Binding-site contacts:
Ligand atom C5 contacts residue ASN120 of chain 1.A at 3.7 Å.
Ligand atom C2 contacts residue ASN120 of chain 1.A at 2.5 Å.
Ligand atom O7 contacts residue ILE100 of chain 1.A at 3.6 Å.
Ligand atom N2 contacts residue PHE119 of chain 1.A at 4.3 Å.
Ligand atom C8 contacts residue LYS131 of chain 1.A at 4.2 Å.
Ligand atom C8 contacts residue ILE100 of chain 1.A at 4.2 Å (hydrophobic).
Ligand atom O7 contacts residue PHE119 of chain 1.A at 3.5 Å.
Ligand atom C7 contacts residue ASN120 of chain 1.A at 3.6 Å.
Ligand atom C3 contacts residue ASN120 of chain 1.A at 3.8 Å.
Ligand atom C8 contacts residue PHE119 of chain 1.A at 3.4 Å (hydrophobic).
Ligand atom C4 contacts residue ASN120 of chain 1.A at 4.3 Å.
Ligand atom C7 contacts residue SER118 of chain 1.A at 4.2 Å.
Ligand atom O7 contacts residue ASN120 of chain 1.A at 3.7 Å.
Ligand atom O5 contacts residue ASN120 of chain 1.A at 2.3 Å (h-bond).
Ligand atom N2 contacts residue ASN120 of chain 1.A at 3.0 Å (h-bond).
Ligand atom O7 contacts residue SER118 of chain 1.A at 3.9 Å.
Ligand atom C7 contacts residue PHE119 of chain 1.A at 3.7 Å (hydrophobic).
Ligand atom N2 contacts residue LYS131 of chain 1.A at 4.4 Å.
Ligand atom C7 contacts residue ILE100 of chain 1.A at 4.2 Å (hydrophobic).
Ligand atom C1 contacts residue ASN120 of chain 1.A at 1.4 Å.
Ligand atom C8 contacts residue SER118 of chain 1.A at 3.4 Å.

Sequence of chain 1.A:
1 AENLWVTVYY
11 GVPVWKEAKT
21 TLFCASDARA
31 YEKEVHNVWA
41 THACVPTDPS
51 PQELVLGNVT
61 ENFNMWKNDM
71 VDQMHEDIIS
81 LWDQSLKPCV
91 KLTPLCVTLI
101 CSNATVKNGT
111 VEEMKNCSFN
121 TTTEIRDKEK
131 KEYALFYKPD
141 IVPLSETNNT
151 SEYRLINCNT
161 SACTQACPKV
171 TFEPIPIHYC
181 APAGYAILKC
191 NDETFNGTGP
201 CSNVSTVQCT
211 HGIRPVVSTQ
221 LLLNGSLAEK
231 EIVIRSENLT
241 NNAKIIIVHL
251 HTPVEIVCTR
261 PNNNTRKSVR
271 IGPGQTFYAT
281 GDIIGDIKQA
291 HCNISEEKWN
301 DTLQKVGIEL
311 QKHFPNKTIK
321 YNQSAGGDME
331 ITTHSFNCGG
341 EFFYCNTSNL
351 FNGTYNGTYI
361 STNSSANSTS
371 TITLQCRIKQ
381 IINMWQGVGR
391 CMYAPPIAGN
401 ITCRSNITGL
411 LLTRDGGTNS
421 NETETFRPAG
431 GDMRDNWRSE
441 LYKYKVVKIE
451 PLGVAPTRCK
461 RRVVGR

A small-molecule ligand and the protein it binds are described below.
Small molecule (SMILES): CC(=O)N[C@H]1[C@H](O[C@H]2[C@H](O)[C@@H](NC(C)=O)CO[C@@H]2CO)O[C@H](CO)[C@@H](O[C@@H]2O[C@H](CO)[C@@H](O)[C@H](O)[C@@H]2O)[C@@H]1O